Binding-site contacts:
Ligand atom C5 contacts residue ASN241 of chain 1.A at 3.5 Å.
Ligand atom C8 contacts residue THR243 of chain 1.A at 4.2 Å.
Ligand atom C7 contacts residue ASN241 of chain 1.A at 3.3 Å.
Ligand atom C1 contacts residue ALA244 of chain 1.A at 4.3 Å (hydrophobic).
Ligand atom C4 contacts residue ASN241 of chain 1.A at 4.2 Å.
Ligand atom O5 contacts residue TRP384 of chain 1.A at 3.7 Å.
Ligand atom C2 contacts residue ASN241 of chain 1.A at 2.5 Å.
Ligand atom C5 contacts residue ALA244 of chain 1.A at 4.3 Å (hydrophobic).
Ligand atom O7 contacts residue ASN241 of chain 1.A at 3.0 Å (h-bond).
Ligand atom C1 contacts residue TRP384 of chain 1.A at 4.3 Å (hydrophobic).
Ligand atom C3 contacts residue TRP384 of chain 1.A at 4.5 Å (hydrophobic).
Ligand atom O6 contacts residue LYS388 of chain 1.A at 3.7 Å.
Ligand atom C3 contacts residue ASN241 of chain 1.A at 3.8 Å.
Ligand atom O7 contacts residue TRP384 of chain 1.A at 3.3 Å.
Ligand atom C2 contacts residue TRP384 of chain 1.A at 3.9 Å (hydrophobic).
Ligand atom C7 contacts residue TRP384 of chain 1.A at 4.3 Å (hydrophobic).
Ligand atom C5 contacts residue THR243 of chain 1.A at 4.5 Å.
Ligand atom O6 contacts residue TRP384 of chain 1.A at 3.8 Å.
Ligand atom C6 contacts residue ALA244 of chain 1.A at 4.0 Å (hydrophobic).
Ligand atom C5 contacts residue TRP384 of chain 1.A at 4.4 Å (hydrophobic).
Ligand atom O3 contacts residue TRP384 of chain 1.A at 4.5 Å.
Ligand atom C4 contacts residue TRP384 of chain 1.A at 4.1 Å (hydrophobic).
Ligand atom N2 contacts residue ASN241 of chain 1.A at 3.1 Å (h-bond).
Ligand atom C1 contacts residue ASN241 of chain 1.A at 1.4 Å.
Ligand atom O5 contacts residue ASN241 of chain 1.A at 2.2 Å (h-bond).
Ligand atom O5 contacts residue ALA244 of chain 1.A at 3.5 Å.

The small molecule below binds the protein below.
Small molecule (SMILES): CC(=O)N[C@H]1[C@H](O[C@H]2[C@H](O)[C@@H](NC(C)=O)CO[C@@H]2CO)O[C@H](CO)[C@@H](O)[C@@H]1O

Sequence of chain 1.A:
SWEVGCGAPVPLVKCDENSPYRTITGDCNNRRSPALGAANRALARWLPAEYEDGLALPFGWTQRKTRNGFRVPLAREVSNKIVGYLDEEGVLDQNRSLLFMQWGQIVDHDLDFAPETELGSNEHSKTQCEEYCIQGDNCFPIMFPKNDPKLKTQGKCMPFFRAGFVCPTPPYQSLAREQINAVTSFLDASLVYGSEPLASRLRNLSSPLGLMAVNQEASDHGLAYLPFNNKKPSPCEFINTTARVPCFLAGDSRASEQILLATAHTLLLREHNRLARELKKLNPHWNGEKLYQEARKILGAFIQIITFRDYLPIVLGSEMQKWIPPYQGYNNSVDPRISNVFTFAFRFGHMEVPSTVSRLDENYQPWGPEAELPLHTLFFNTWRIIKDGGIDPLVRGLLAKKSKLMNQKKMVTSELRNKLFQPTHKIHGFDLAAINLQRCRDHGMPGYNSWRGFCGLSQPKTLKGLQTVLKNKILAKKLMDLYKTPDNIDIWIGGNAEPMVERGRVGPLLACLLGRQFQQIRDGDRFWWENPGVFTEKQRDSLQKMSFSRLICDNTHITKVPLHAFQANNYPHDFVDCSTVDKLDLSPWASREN